Sequence of chain 1.E:
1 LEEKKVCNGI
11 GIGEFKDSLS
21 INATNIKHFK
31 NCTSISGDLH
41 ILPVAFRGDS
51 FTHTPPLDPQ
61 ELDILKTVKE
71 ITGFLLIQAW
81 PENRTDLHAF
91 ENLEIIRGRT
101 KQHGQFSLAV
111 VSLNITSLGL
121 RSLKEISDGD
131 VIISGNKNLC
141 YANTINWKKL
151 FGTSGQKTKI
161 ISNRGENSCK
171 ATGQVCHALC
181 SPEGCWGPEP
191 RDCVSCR

Sequence of chain 1.F:
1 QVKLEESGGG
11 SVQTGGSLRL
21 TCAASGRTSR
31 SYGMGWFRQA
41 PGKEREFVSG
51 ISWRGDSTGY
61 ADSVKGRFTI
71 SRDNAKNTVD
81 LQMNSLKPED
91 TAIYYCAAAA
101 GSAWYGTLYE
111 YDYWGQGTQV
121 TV

Binding-site contacts:
Ligand atom C2 contacts residue ASN114 of chain 1.E at 2.4 Å.
Ligand atom N2 contacts residue GLU82 of chain 1.E at 4.2 Å.
Ligand atom C4 contacts residue ASN114 of chain 1.E at 4.2 Å.
Ligand atom C7 contacts residue TRP80 of chain 1.E at 4.5 Å (hydrophobic).
Ligand atom O5 contacts residue ASN114 of chain 1.E at 2.4 Å (h-bond).
Ligand atom C7 contacts residue ASN114 of chain 1.E at 4.0 Å.
Ligand atom O6 contacts residue TYR109 of chain 1.F at 3.5 Å (h-bond).
Ligand atom O7 contacts residue GLU82 of chain 1.E at 3.8 Å.
Ligand atom N2 contacts residue ASN114 of chain 1.E at 2.9 Å (h-bond).
Ligand atom C1 contacts residue ASN114 of chain 1.E at 1.4 Å.
Ligand atom C8 contacts residue TRP80 of chain 1.E at 3.5 Å (hydrophobic).
Ligand atom O6 contacts residue ASN114 of chain 1.E at 4.1 Å.
Ligand atom C3 contacts residue ASN114 of chain 1.E at 3.8 Å.
Ligand atom C7 contacts residue GLU82 of chain 1.E at 3.9 Å.
Ligand atom O6 contacts residue LYS137 of chain 1.E at 3.1 Å (salt-bridge).
Ligand atom C6 contacts residue ASN114 of chain 1.E at 4.3 Å.
Ligand atom C5 contacts residue TYR109 of chain 1.F at 4.3 Å (hydrophobic).
Ligand atom C6 contacts residue LYS137 of chain 1.E at 4.2 Å.
Ligand atom C5 contacts residue ASN114 of chain 1.E at 3.7 Å.
Ligand atom C8 contacts residue GLU82 of chain 1.E at 4.0 Å.

A small-molecule ligand and the protein it binds are described below.
Small molecule (SMILES): CC(=O)N[C@@H]1[C@@H](O)[C@H](O)[C@@H](CO)O[C@H]1O